Binding-site contacts:
Ligand atom C1 contacts residue ASN606 of chain 1.A at 1.5 Å.
Ligand atom O5 contacts residue ASN606 of chain 1.A at 2.5 Å (h-bond).
Ligand atom C7 contacts residue ASN606 of chain 1.A at 3.4 Å.
Ligand atom N2 contacts residue ASN606 of chain 1.A at 2.8 Å (h-bond).
Ligand atom C2 contacts residue ASN606 of chain 1.A at 2.5 Å.
Ligand atom C3 contacts residue ASN606 of chain 1.A at 3.8 Å.
Ligand atom C6 contacts residue ASN606 of chain 1.A at 4.5 Å.
Ligand atom C4 contacts residue ASN606 of chain 1.A at 4.3 Å.
Ligand atom O7 contacts residue ASN606 of chain 1.A at 3.8 Å.
Ligand atom C5 contacts residue ASN606 of chain 1.A at 3.8 Å.
Ligand atom C8 contacts residue ASN606 of chain 1.A at 4.4 Å.

Sequence of chain 1.A:
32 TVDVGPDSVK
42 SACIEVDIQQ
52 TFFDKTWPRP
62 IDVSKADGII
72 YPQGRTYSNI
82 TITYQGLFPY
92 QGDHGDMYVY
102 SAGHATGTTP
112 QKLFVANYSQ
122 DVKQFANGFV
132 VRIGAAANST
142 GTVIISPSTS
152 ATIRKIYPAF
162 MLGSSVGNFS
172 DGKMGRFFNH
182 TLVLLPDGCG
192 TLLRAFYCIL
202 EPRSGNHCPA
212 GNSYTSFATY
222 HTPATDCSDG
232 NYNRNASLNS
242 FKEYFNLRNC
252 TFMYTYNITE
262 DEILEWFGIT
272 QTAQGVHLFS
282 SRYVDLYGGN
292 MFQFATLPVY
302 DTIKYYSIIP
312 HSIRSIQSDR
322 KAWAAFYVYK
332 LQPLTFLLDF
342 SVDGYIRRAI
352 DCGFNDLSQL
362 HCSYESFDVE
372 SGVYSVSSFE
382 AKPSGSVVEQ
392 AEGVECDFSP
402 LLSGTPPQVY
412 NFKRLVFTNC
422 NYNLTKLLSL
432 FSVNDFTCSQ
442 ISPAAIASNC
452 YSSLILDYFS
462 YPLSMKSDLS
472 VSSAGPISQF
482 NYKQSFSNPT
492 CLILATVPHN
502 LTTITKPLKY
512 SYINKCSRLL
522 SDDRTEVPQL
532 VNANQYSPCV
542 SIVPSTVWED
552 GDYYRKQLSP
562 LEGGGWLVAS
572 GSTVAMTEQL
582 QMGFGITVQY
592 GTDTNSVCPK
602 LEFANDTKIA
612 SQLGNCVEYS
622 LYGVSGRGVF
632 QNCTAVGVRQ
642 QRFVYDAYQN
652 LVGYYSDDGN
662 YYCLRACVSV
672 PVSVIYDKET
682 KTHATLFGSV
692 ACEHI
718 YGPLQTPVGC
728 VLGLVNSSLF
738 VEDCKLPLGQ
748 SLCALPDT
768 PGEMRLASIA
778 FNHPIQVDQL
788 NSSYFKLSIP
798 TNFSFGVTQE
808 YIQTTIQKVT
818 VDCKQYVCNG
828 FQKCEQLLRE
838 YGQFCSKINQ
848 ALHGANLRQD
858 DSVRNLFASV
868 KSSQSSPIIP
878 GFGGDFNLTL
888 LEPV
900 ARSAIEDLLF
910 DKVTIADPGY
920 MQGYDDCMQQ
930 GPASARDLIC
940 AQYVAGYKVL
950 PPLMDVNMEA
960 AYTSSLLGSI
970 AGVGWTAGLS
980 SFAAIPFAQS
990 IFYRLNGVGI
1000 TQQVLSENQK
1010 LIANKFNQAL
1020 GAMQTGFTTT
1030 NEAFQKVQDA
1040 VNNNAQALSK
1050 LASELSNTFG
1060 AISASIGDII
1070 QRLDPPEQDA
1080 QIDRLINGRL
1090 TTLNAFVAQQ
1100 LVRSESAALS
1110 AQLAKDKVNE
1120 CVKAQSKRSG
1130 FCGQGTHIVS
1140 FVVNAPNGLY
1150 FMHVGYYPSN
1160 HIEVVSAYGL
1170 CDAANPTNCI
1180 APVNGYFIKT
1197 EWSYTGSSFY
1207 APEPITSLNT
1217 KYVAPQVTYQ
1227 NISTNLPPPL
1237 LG

The small molecule below binds the protein below.
Small molecule (SMILES): CC(=O)N[C@@H]1[C@@H](O)[C@H](O)[C@@H](CO)O[C@H]1O